Sequence of chain 1.X:
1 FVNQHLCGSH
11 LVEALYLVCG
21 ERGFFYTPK

Binding-site contacts:
Ligand atom C3 contacts residue HIS5 of chain 1.X at 4.3 Å.
Ligand atom O3 contacts residue CYS6 of chain 1.S at 2.6 Å (h-bond).
Ligand atom C2 contacts residue LEU16 of chain 1.S at 4.5 Å (hydrophobic).
Ligand atom C6 contacts residue ALA14 of chain 1.T at 4.4 Å (hydrophobic).
Ligand atom O3 contacts residue LEU11 of chain 1.T at 4.3 Å.
Ligand atom C2 contacts residue LEU11 of chain 1.T at 4.3 Å (hydrophobic).
Ligand atom C6 contacts residue HIS5 of chain 1.X at 3.8 Å.
Ligand atom C3 contacts residue CYS11 of chain 1.S at 3.9 Å (hydrophobic).
Ligand atom O3 contacts residue SER9 of chain 1.S at 3.6 Å.
Ligand atom C4 contacts residue VAL2 of chain 1.X at 4.5 Å (hydrophobic).
Ligand atom O3 contacts residue ILE10 of chain 1.S at 3.5 Å.
Ligand atom C2 contacts residue CYS11 of chain 1.S at 3.8 Å (hydrophobic).
Ligand atom O1 contacts residue ALA14 of chain 1.T at 3.7 Å.
Ligand atom C2 contacts residue ILE10 of chain 1.S at 4.2 Å (hydrophobic).
Ligand atom O3 contacts residue CYS11 of chain 1.S at 2.9 Å (h-bond).
Ligand atom C5 contacts residue LEU11 of chain 1.T at 3.6 Å (hydrophobic).
Ligand atom C1 contacts residue ALA14 of chain 1.T at 4.3 Å (hydrophobic).
Ligand atom C3 contacts residue ILE10 of chain 1.S at 4.5 Å (hydrophobic).
Ligand atom C2 contacts residue HIS5 of chain 1.X at 3.9 Å.
Ligand atom C3 contacts residue CYS6 of chain 1.S at 3.3 Å (hydrophobic).
Ligand atom C1 contacts residue LEU11 of chain 1.T at 4.4 Å (hydrophobic).
Ligand atom O1 contacts residue LEU17 of chain 1.R at 3.4 Å.
Ligand atom C5 contacts residue HIS10 of chain 1.T at 4.0 Å.
Ligand atom C3 contacts residue LEU11 of chain 1.T at 3.8 Å (hydrophobic).
Ligand atom O1 contacts residue HIS5 of chain 1.X at 3.6 Å (h-bond).
Ligand atom O1 contacts residue LEU16 of chain 1.S at 3.9 Å.
Ligand atom C4 contacts residue LEU11 of chain 1.T at 3.4 Å (hydrophobic).
Ligand atom C5 contacts residue HIS5 of chain 1.X at 4.2 Å.
Ligand atom C4 contacts residue CYS7 of chain 1.T at 4.2 Å (hydrophobic).
Ligand atom C4 contacts residue CYS6 of chain 1.S at 3.2 Å (hydrophobic).
Ligand atom C6 contacts residue HIS10 of chain 1.T at 4.2 Å.
Ligand atom C5 contacts residue LEU6 of chain 1.X at 4.0 Å (hydrophobic).
Ligand atom C5 contacts residue CYS7 of chain 1.T at 4.5 Å (hydrophobic).
Ligand atom C1 contacts residue LEU16 of chain 1.S at 4.4 Å (hydrophobic).
Ligand atom C4 contacts residue HIS5 of chain 1.X at 4.4 Å.
Ligand atom C1 contacts residue HIS5 of chain 1.X at 3.5 Å.
Ligand atom C6 contacts residue LEU11 of chain 1.T at 4.1 Å (hydrophobic).

Sequence of chain 1.T:
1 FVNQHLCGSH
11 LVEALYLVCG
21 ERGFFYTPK

Sequence of chain 1.R:
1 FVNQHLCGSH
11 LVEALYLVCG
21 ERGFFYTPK

The small molecule below binds the protein below.
Small molecule (SMILES): Oc1cccc(O)c1

Sequence of chain 1.S:
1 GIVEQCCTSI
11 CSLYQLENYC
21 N